Sequence of chain 1.B:
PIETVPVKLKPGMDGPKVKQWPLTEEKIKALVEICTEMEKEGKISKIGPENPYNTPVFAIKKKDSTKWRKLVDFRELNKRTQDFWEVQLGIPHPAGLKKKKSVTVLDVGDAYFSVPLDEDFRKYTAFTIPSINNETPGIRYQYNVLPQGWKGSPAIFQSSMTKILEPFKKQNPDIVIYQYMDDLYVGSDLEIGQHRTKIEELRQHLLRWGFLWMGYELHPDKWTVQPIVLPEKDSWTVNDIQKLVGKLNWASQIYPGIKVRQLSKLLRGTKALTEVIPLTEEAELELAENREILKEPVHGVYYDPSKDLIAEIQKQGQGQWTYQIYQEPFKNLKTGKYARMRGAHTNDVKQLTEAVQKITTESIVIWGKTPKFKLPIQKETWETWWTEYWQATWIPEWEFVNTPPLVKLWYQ

Sequence of chain 1.A:
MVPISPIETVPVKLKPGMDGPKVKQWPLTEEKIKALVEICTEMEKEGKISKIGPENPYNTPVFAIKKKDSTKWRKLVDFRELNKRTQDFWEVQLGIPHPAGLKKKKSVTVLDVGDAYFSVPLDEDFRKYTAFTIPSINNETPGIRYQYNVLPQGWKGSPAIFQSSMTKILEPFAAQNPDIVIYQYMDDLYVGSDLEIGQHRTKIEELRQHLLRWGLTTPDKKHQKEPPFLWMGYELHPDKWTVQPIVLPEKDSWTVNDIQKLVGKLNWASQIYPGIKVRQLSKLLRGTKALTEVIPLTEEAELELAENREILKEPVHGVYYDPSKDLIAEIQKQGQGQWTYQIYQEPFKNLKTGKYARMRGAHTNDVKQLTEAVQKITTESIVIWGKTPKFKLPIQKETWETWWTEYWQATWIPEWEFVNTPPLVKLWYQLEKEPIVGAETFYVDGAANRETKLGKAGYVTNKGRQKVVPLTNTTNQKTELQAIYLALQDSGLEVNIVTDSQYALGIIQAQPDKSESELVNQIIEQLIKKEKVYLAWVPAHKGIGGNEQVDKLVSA

A small-molecule ligand and the protein it binds are described below.
Small molecule (SMILES): Cc1cc(/C=C/C#N)cc(C)c1Oc1ccnc(Nc2ccc(N3CCN(S(C)(=O)=O)CC3)c(C#N)c2)n1

Binding-site contacts:
Ligand atom C23 contacts residue PRO238 of chain 1.A at 3.6 Å (hydrophobic).
Ligand atom C10 contacts residue TYR183 of chain 1.A at 3.6 Å (hydrophobic).
Ligand atom C20 contacts residue TYR320 of chain 1.A at 3.7 Å (hydrophobic).
Ligand atom O2 contacts residue PRO227 of chain 1.A at 3.1 Å.
Ligand atom C9 contacts residue VAL181 of chain 1.A at 3.5 Å (hydrophobic).
Ligand atom C6 contacts residue TYR190 of chain 1.A at 3.5 Å (hydrophobic).
Ligand atom C24 contacts residue VAL108 of chain 1.A at 3.6 Å (hydrophobic).
Ligand atom N2 contacts residue LEU102 of chain 1.A at 3.3 Å.
Ligand atom N2 contacts residue LYS103 of chain 1.A at 2.6 Å (salt-bridge).
Ligand atom C20 contacts residue HIS237 of chain 1.A at 3.2 Å.
Ligand atom C contacts residue PRO97 of chain 1.A at 3.6 Å (hydrophobic).
Ligand atom C6 contacts residue TRP231 of chain 1.A at 3.3 Å (hydrophobic).
Ligand atom C26 contacts residue LYS105 of chain 1.A at 3.4 Å.
Ligand atom N1 contacts residue LYS105 of chain 1.A at 3.6 Å.
Ligand atom N3 contacts residue PHE229 of chain 1.A at 3.2 Å.
Ligand atom C13 contacts residue GLU139 of chain 1.B at 3.7 Å.
Ligand atom N contacts residue TYR190 of chain 1.A at 3.3 Å.
Ligand atom C22 contacts residue PHE229 of chain 1.A at 3.6 Å (hydrophobic).
Ligand atom C14 contacts residue LYS103 of chain 1.A at 3.4 Å.
Ligand atom C1 contacts residue TYR183 of chain 1.A at 3.6 Å (hydrophobic).
Ligand atom C25 contacts residue LYS105 of chain 1.A at 3.7 Å.
Ligand atom C7 contacts residue TYR190 of chain 1.A at 3.5 Å (hydrophobic).
Ligand atom O1 contacts residue PRO228 of chain 1.A at 3.8 Å.
Ligand atom O1 contacts residue PHE229 of chain 1.A at 3.3 Å (h-bond).
Ligand atom C4 contacts residue TYR190 of chain 1.A at 3.6 Å (hydrophobic).
Ligand atom C21 contacts residue LEU236 of chain 1.A at 3.0 Å (hydrophobic).
Ligand atom N contacts residue TRP231 of chain 1.A at 3.3 Å.
Ligand atom O1 contacts residue LEU236 of chain 1.A at 3.5 Å (h-bond).
Ligand atom N1 contacts residue LEU102 of chain 1.A at 3.5 Å.
Ligand atom C21 contacts residue PHE229 of chain 1.A at 3.3 Å (hydrophobic).
Ligand atom C15 contacts residue LYS105 of chain 1.A at 3.8 Å.
Ligand atom C15 contacts residue LYS103 of chain 1.A at 3.2 Å.
Ligand atom C2 contacts residue TYR183 of chain 1.A at 3.6 Å (hydrophobic).
Ligand atom N5 contacts residue PHE229 of chain 1.A at 3.5 Å.
Ligand atom C26 contacts residue LYS103 of chain 1.A at 3.0 Å.
Ligand atom O2 contacts residue PRO238 of chain 1.A at 3.2 Å.
Ligand atom C contacts residue TYR183 of chain 1.A at 3.8 Å (hydrophobic).
Ligand atom C14 contacts residue LEU102 of chain 1.A at 3.4 Å (hydrophobic).
Ligand atom N1 contacts residue LYS103 of chain 1.A at 3.1 Å (salt-bridge).
Ligand atom O1 contacts residue PRO227 of chain 1.A at 3.5 Å.